Sequence of chain 1.B:
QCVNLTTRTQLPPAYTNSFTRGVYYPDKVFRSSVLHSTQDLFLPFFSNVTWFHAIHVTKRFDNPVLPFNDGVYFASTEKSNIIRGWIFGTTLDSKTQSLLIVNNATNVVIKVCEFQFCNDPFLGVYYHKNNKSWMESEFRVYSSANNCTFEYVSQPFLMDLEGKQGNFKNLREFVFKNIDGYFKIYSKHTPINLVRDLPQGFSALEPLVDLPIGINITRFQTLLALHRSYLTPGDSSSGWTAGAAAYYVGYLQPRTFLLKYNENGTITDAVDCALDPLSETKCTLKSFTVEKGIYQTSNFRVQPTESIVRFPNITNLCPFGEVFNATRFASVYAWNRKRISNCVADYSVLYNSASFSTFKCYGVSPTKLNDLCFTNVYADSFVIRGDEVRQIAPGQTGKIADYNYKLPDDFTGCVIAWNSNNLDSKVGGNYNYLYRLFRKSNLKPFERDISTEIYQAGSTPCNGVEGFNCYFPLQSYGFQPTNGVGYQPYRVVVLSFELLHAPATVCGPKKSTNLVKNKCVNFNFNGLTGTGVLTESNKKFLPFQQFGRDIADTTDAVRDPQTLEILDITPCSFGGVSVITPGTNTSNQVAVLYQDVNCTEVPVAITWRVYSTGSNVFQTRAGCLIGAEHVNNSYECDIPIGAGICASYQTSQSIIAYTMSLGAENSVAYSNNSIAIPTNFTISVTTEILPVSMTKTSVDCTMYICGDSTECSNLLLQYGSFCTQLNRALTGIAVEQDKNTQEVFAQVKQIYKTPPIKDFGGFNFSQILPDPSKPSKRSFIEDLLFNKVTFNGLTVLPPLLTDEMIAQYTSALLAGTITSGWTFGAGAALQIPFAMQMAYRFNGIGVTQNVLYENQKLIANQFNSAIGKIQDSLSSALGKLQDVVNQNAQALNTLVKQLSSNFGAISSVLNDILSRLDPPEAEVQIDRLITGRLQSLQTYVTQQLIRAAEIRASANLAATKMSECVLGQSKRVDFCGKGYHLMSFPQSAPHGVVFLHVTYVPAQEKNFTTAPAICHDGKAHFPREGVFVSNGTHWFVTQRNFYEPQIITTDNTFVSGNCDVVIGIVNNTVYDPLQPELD

This protein binds this small molecule.
Small molecule (SMILES): CC(=O)N[C@@H]1[C@@H](O)[C@H](O)[C@@H](CO)O[C@H]1O

Binding-site contacts:
Ligand atom C1 contacts residue ASP796 of chain 1.C at 3.8 Å.
Ligand atom C2 contacts residue ASN709 of chain 1.B at 2.5 Å.
Ligand atom C3 contacts residue ASN709 of chain 1.B at 3.8 Å.
Ligand atom C8 contacts residue ASN709 of chain 1.B at 4.5 Å.
Ligand atom C1 contacts residue ASN709 of chain 1.B at 1.4 Å.
Ligand atom C5 contacts residue ASN709 of chain 1.B at 3.7 Å.
Ligand atom O5 contacts residue ASN709 of chain 1.B at 2.3 Å (h-bond).
Ligand atom C2 contacts residue ASP796 of chain 1.C at 4.3 Å.
Ligand atom C4 contacts residue ASN709 of chain 1.B at 4.2 Å.
Ligand atom C7 contacts residue ASN709 of chain 1.B at 3.5 Å.
Ligand atom O7 contacts residue ASN709 of chain 1.B at 3.7 Å.
Ligand atom C8 contacts residue GLY1131 of chain 1.B at 3.7 Å.
Ligand atom N2 contacts residue ASN709 of chain 1.B at 3.0 Å (h-bond).
Ligand atom O5 contacts residue ASP796 of chain 1.C at 3.7 Å.

Sequence of chain 1.C:
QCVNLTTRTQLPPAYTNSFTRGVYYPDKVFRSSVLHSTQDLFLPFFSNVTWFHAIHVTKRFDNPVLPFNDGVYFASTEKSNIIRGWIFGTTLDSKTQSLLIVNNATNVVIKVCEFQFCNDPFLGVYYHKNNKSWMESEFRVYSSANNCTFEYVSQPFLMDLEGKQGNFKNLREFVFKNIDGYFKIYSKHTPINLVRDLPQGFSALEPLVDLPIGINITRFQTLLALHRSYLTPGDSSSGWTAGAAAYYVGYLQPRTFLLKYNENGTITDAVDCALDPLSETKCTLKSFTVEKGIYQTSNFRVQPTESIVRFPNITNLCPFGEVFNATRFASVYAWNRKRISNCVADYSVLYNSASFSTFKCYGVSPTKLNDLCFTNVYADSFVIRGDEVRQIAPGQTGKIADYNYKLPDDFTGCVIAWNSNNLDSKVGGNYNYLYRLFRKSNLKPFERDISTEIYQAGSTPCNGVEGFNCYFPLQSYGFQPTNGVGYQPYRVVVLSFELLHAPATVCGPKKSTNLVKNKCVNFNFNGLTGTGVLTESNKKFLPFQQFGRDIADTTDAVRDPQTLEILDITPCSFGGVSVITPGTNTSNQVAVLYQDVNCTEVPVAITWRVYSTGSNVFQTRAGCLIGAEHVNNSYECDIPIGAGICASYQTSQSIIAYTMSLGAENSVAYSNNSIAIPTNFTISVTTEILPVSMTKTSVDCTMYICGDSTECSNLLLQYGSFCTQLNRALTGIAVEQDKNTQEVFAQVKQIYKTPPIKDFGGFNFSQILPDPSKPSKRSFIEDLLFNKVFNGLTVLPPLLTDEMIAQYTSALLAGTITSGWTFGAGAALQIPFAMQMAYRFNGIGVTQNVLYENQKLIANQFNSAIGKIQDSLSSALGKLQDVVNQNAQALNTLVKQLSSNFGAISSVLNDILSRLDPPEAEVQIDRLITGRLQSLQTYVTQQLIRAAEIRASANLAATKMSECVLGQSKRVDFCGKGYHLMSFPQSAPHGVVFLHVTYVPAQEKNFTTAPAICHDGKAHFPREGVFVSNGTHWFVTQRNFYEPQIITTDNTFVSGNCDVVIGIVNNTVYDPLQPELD